Binding-site contacts:
Ligand atom O3 contacts residue CYS56 of chain 1.A at 3.6 Å (h-bond).
Ligand atom O2 contacts residue PRO59 of chain 1.A at 4.2 Å.
Ligand atom C3 contacts residue CYS56 of chain 1.A at 3.3 Å (hydrophobic).
Ligand atom C3 contacts residue TYR316 of chain 1.A at 3.9 Å (hydrophobic).
Ligand atom O1 contacts residue ASN58 of chain 1.A at 3.3 Å (h-bond).
Ligand atom C1 contacts residue GLU57 of chain 1.B at 3.2 Å.
Ligand atom O5 contacts residue ASN58 of chain 1.B at 3.2 Å (h-bond).
Ligand atom C4 contacts residue ALA61 of chain 1.B at 3.8 Å (hydrophobic).
Ligand atom C4 contacts residue CYS56 of chain 1.B at 3.9 Å (hydrophobic).
Ligand atom O3 contacts residue TYR316 of chain 1.B at 4.0 Å.
Ligand atom O2 contacts residue CYS56 of chain 1.A at 2.8 Å (h-bond).
Ligand atom O4 contacts residue ALA61 of chain 1.B at 4.2 Å.
Ligand atom C5 contacts residue ASN58 of chain 1.B at 2.7 Å.
Ligand atom C1 contacts residue ASN58 of chain 1.A at 3.9 Å.
Ligand atom C2 contacts residue GLU57 of chain 1.A at 3.7 Å.
Ligand atom C2 contacts residue CYS56 of chain 1.A at 3.3 Å (hydrophobic).
Ligand atom O4 contacts residue GLU57 of chain 1.B at 4.3 Å.
Ligand atom C5 contacts residue PRO59 of chain 1.B at 3.7 Å (hydrophobic).
Ligand atom O5 contacts residue PRO59 of chain 1.B at 3.0 Å (h-bond).
Ligand atom O1 contacts residue TYR316 of chain 1.B at 3.9 Å.
Ligand atom C1 contacts residue CYS56 of chain 1.B at 3.9 Å (hydrophobic).
Ligand atom O2 contacts residue GLU57 of chain 1.A at 3.3 Å.
Ligand atom C4 contacts residue ASN58 of chain 1.B at 4.1 Å.
Ligand atom O4 contacts residue CYS56 of chain 1.B at 3.1 Å (h-bond).
Ligand atom O5 contacts residue TYR316 of chain 1.A at 3.7 Å.
Ligand atom C2 contacts residue ASN58 of chain 1.A at 3.3 Å.
Ligand atom O4 contacts residue TYR316 of chain 1.B at 3.9 Å.
Ligand atom O1 contacts residue PRO59 of chain 1.A at 3.1 Å (h-bond).
Ligand atom O3 contacts residue TYR316 of chain 1.A at 3.4 Å.
Ligand atom C5 contacts residue CYS56 of chain 1.B at 3.8 Å (hydrophobic).
Ligand atom C5 contacts residue GLU57 of chain 1.B at 4.0 Å.
Ligand atom O2 contacts residue ALA61 of chain 1.A at 3.2 Å.
Ligand atom C3 contacts residue ALA61 of chain 1.A at 4.1 Å (hydrophobic).
Ligand atom C2 contacts residue GLU57 of chain 1.B at 4.2 Å.
Ligand atom O2 contacts residue ASN58 of chain 1.A at 2.1 Å (h-bond).
Ligand atom O1 contacts residue GLU57 of chain 1.B at 2.8 Å (salt-bridge).
Ligand atom O3 contacts residue ALA61 of chain 1.A at 3.0 Å.
Ligand atom C5 contacts residue GLU57 of chain 1.A at 3.8 Å.
Ligand atom O5 contacts residue GLU57 of chain 1.A at 2.9 Å (salt-bridge).
Ligand atom C5 contacts residue ALA61 of chain 1.B at 3.9 Å (hydrophobic).

Sequence of chain 1.A:
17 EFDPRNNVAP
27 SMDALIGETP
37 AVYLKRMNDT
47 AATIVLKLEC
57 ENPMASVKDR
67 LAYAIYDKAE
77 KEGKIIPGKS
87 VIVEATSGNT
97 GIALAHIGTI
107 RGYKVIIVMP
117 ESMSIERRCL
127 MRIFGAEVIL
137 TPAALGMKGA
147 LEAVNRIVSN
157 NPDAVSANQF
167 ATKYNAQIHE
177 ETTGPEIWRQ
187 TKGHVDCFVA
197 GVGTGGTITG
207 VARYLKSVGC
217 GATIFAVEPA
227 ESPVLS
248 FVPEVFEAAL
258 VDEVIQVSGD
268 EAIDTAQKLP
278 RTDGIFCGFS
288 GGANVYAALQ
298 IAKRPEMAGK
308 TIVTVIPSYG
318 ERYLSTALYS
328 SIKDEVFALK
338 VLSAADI

A protein and the small-molecule ligand that binds it are described below.
Small molecule (SMILES): OC[C@H]1O[C@H](O)[C@H](O)[C@@H]1O

Sequence of chain 1.B:
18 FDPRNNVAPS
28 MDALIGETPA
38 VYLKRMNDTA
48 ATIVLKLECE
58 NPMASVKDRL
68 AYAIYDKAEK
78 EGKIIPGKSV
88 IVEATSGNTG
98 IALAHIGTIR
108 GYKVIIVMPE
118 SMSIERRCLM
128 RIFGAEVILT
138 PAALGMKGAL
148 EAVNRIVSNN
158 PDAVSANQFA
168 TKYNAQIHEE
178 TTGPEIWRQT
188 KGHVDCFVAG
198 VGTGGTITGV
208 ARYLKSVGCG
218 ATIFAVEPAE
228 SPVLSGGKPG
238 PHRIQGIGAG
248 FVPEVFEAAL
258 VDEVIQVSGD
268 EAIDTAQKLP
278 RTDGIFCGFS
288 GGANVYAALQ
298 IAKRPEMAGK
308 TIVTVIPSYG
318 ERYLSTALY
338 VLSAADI